Sequence of chain 1.A:
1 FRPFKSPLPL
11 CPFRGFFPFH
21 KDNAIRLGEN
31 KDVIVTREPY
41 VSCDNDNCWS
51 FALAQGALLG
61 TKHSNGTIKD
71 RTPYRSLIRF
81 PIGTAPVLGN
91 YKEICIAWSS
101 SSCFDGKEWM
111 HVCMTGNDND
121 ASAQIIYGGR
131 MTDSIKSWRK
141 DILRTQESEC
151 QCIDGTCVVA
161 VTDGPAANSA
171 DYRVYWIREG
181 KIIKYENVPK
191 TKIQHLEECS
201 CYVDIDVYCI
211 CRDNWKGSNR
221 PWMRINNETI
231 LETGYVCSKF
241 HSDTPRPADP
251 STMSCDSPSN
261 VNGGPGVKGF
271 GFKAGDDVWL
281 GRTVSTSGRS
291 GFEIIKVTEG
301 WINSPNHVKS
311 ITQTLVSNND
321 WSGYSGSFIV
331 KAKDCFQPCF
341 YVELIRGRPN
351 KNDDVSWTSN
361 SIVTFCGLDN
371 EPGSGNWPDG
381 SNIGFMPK

Binding-site contacts:
Ligand atom O3 contacts residue PHE385 of chain 1.A at 4.0 Å.
Ligand atom O5 contacts residue ASN65 of chain 3.A at 2.4 Å (h-bond).
Ligand atom C3 contacts residue ASN65 of chain 3.A at 3.7 Å.
Ligand atom C2 contacts residue ASN65 of chain 3.A at 2.4 Å.
Ligand atom C8 contacts residue ASN65 of chain 3.A at 4.5 Å.
Ligand atom O7 contacts residue ASN65 of chain 3.A at 3.6 Å (h-bond).
Ligand atom C7 contacts residue ASN65 of chain 3.A at 3.4 Å.
Ligand atom C7 contacts residue SER356 of chain 3.A at 4.0 Å.
Ligand atom C8 contacts residue SER356 of chain 3.A at 3.9 Å.
Ligand atom N2 contacts residue SER356 of chain 3.A at 3.7 Å.
Ligand atom C8 contacts residue LYS388 of chain 3.A at 3.7 Å.
Ligand atom C1 contacts residue ASN65 of chain 3.A at 1.4 Å.
Ligand atom N2 contacts residue ASN65 of chain 3.A at 2.8 Å (h-bond).
Ligand atom C3 contacts residue PHE385 of chain 1.A at 4.4 Å (hydrophobic).
Ligand atom C1 contacts residue SER356 of chain 3.A at 4.2 Å.
Ligand atom C4 contacts residue ASN65 of chain 3.A at 4.2 Å.
Ligand atom C5 contacts residue ASN65 of chain 3.A at 3.6 Å.
Ligand atom C4 contacts residue PHE385 of chain 1.A at 4.4 Å (hydrophobic).

A small-molecule ligand and the protein it binds are described below.
Small molecule (SMILES): CC(=O)N[C@H]1[C@H](O[C@H]2[C@H](O)[C@@H](NC(C)=O)CO[C@@H]2CO[C@@H]2O[C@@H](C)[C@@H](O)[C@@H](O)[C@@H]2O)O[C@H](CO)[C@@H](O)[C@@H]1O

Sequence of chain 3.A:
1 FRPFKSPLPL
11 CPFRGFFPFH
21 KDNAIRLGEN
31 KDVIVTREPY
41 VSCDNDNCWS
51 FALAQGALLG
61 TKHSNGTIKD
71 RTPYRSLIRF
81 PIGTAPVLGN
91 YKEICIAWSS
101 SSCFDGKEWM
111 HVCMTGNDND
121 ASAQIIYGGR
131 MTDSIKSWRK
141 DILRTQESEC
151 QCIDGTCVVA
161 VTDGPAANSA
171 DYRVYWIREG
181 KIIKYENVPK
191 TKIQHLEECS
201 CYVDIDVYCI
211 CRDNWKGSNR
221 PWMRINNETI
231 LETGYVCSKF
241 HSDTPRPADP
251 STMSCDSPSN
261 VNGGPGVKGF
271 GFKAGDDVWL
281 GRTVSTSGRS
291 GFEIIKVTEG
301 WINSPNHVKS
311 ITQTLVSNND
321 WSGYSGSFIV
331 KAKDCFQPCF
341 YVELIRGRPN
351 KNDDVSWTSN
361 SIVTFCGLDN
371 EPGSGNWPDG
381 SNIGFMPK